Binding-site contacts:
Ligand atom C contacts residue ASN180 of chain 1.A at 3.6 Å.
Ligand atom O contacts residue ASN231 of chain 1.A at 3.0 Å (h-bond).
Ligand atom OXT contacts residue LYS54 of chain 1.A at 3.8 Å.
Ligand atom O3P contacts residue ARG134 of chain 1.A at 2.9 Å (salt-bridge).
Ligand atom N contacts residue ASN180 of chain 1.A at 3.0 Å (h-bond).
Ligand atom O contacts residue LEU179 of chain 1.A at 3.5 Å.
Ligand atom CA contacts residue ASN231 of chain 1.A at 3.6 Å.
Ligand atom O2P contacts residue ARG134 of chain 1.A at 2.8 Å (salt-bridge).
Ligand atom N contacts residue LEU179 of chain 1.A at 3.9 Å.
Ligand atom P contacts residue ARG134 of chain 1.A at 3.8 Å.
Ligand atom O contacts residue LYS127 of chain 1.A at 2.8 Å (salt-bridge).
Ligand atom C contacts residue LYS127 of chain 1.A at 3.7 Å.
Ligand atom O3P contacts residue TYR135 of chain 1.A at 2.6 Å (h-bond).
Ligand atom P contacts residue ARG61 of chain 1.A at 3.7 Å.
Ligand atom CG contacts residue VAL183 of chain 1.A at 3.8 Å (hydrophobic).
Ligand atom O contacts residue ASN180 of chain 1.A at 2.8 Å (h-bond).
Ligand atom CB contacts residue ASN180 of chain 1.A at 3.2 Å.
Ligand atom CA contacts residue ASN180 of chain 1.A at 3.2 Å.
Ligand atom CG2 contacts residue ASN180 of chain 1.A at 3.6 Å.
Ligand atom CG1 contacts residue LEU179 of chain 1.A at 3.8 Å (hydrophobic).
Ligand atom P contacts residue TYR135 of chain 1.A at 3.8 Å.
Ligand atom CA contacts residue LEU179 of chain 1.A at 3.8 Å (hydrophobic).
Ligand atom CB contacts residue TRP235 of chain 1.A at 3.9 Å (hydrophobic).
Ligand atom CG1 contacts residue LEU227 of chain 1.A at 3.4 Å (hydrophobic).
Ligand atom O contacts residue VAL183 of chain 1.A at 3.5 Å.
Ligand atom O contacts residue LYS54 of chain 1.A at 3.7 Å.
Ligand atom CB contacts residue ASN231 of chain 1.A at 3.7 Å.
Ligand atom O1P contacts residue ARG61 of chain 1.A at 3.0 Å (salt-bridge).
Ligand atom O1P contacts residue LYS54 of chain 1.A at 3.3 Å (salt-bridge).
Ligand atom C contacts residue ASN231 of chain 1.A at 3.7 Å.
Ligand atom OXT contacts residue S0U1 of chain 1.F at 3.1 Å.
Ligand atom C contacts residue S0U1 of chain 1.F at 3.9 Å.
Ligand atom CB contacts residue VAL183 of chain 1.A at 3.9 Å (hydrophobic).
Ligand atom O2P contacts residue ARG61 of chain 1.A at 2.9 Å (salt-bridge).
Ligand atom N contacts residue ASN231 of chain 1.A at 2.9 Å (h-bond).
Ligand atom CG2 contacts residue GLY176 of chain 1.A at 3.6 Å.
Ligand atom CG2 contacts residue ARG134 of chain 1.A at 3.8 Å.
Ligand atom CB contacts residue ASN231 of chain 1.A at 3.6 Å.
Ligand atom CG2 contacts residue VAL183 of chain 1.A at 3.7 Å (hydrophobic).
Ligand atom CA contacts residue ASN231 of chain 1.A at 3.8 Å.

A protein and the small-molecule ligand that binds it are described below.
Small molecule (SMILES): CC(C)[C@H](NC(=O)[C@@H](NC(=O)[C@H](C)NC(=O)[C@@H]1CCCN1C(=O)[C@@H](N)Cc1ccccc1)[C@@H](C)OP(=O)(O)O)C(=O)O

Sequence of chain 1.A:
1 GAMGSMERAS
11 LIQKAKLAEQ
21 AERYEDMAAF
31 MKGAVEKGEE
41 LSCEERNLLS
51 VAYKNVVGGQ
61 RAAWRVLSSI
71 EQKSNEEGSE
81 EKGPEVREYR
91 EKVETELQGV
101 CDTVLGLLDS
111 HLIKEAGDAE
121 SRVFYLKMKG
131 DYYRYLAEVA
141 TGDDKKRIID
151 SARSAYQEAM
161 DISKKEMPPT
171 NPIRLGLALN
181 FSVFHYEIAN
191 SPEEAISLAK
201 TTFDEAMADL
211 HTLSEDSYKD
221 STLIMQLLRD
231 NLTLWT